A small-molecule ligand and the protein it binds are described below.
Small molecule (SMILES): OC[C@H]1O[C@H](O)[C@H](O)[C@@H](O)[C@H]1O

Binding-site contacts:
Ligand atom C4 contacts residue LEU150 of chain 1.C at 4.0 Å (hydrophobic).
Ligand atom O3 contacts residue CYS147 of chain 1.C at 4.0 Å.
Ligand atom O3 contacts residue GLY148 of chain 1.C at 2.9 Å (h-bond).
Ligand atom C4 contacts residue ASP20 of chain 1.C at 3.4 Å.
Ligand atom O2 contacts residue CYS147 of chain 1.C at 3.5 Å.
Ligand atom O6 contacts residue LEU150 of chain 1.C at 4.3 Å.
Ligand atom O1 contacts residue ARG11 of chain 1.C at 3.3 Å (salt-bridge).
Ligand atom C3 contacts residue ASP151 of chain 1.C at 3.8 Å.
Ligand atom C5 contacts residue GLU17 of chain 1.C at 3.8 Å.
Ligand atom C6 contacts residue GLY304 of chain 1.C at 3.7 Å.
Ligand atom O4 contacts residue TYR21 of chain 1.C at 4.0 Å.
Ligand atom O3 contacts residue ILE149 of chain 1.C at 4.4 Å.
Ligand atom O4 contacts residue ASP20 of chain 1.C at 2.6 Å (salt-bridge).
Ligand atom O3 contacts residue TYR200 of chain 1.C at 3.9 Å.
Ligand atom O1 contacts residue ASP151 of chain 1.C at 3.6 Å (salt-bridge).
Ligand atom C1 contacts residue TYR200 of chain 1.C at 4.2 Å (hydrophobic).
Ligand atom O5 contacts residue GLY304 of chain 1.C at 3.8 Å.
Ligand atom C2 contacts residue CYS147 of chain 1.C at 4.3 Å (hydrophobic).
Ligand atom O2 contacts residue ASP151 of chain 1.C at 3.3 Å (salt-bridge).
Ligand atom C3 contacts residue ASP20 of chain 1.C at 3.5 Å.
Ligand atom O2 contacts residue TYR200 of chain 1.C at 4.3 Å.
Ligand atom C2 contacts residue ASP151 of chain 1.C at 4.3 Å.
Ligand atom O6 contacts residue GLU17 of chain 1.C at 2.4 Å (salt-bridge).
Ligand atom O3 contacts residue LEU150 of chain 1.C at 4.0 Å.
Ligand atom C3 contacts residue LEU150 of chain 1.C at 4.2 Å (hydrophobic).
Ligand atom O3 contacts residue ASP20 of chain 1.C at 2.7 Å (salt-bridge).
Ligand atom O6 contacts residue HIS18 of chain 1.C at 2.6 Å (h-bond).
Ligand atom C4 contacts residue TYR200 of chain 1.C at 4.0 Å (hydrophobic).
Ligand atom O5 contacts residue TYR200 of chain 1.C at 4.0 Å.
Ligand atom C3 contacts residue TYR200 of chain 1.C at 4.0 Å (hydrophobic).
Ligand atom O4 contacts residue TYR200 of chain 1.C at 2.9 Å (h-bond).
Ligand atom C6 contacts residue HIS18 of chain 1.C at 3.5 Å.
Ligand atom C5 contacts residue GLY304 of chain 1.C at 4.2 Å.
Ligand atom O5 contacts residue ALA305 of chain 1.C at 3.6 Å.
Ligand atom O3 contacts residue ASP151 of chain 1.C at 4.3 Å.
Ligand atom C3 contacts residue GLY148 of chain 1.C at 4.1 Å.
Ligand atom C6 contacts residue GLU17 of chain 1.C at 3.3 Å.
Ligand atom O6 contacts residue GLY304 of chain 1.C at 4.0 Å.
Ligand atom C2 contacts residue TYR200 of chain 1.C at 3.5 Å (hydrophobic).
Ligand atom C5 contacts residue LEU150 of chain 1.C at 4.1 Å (hydrophobic).

Sequence of chain 1.C:
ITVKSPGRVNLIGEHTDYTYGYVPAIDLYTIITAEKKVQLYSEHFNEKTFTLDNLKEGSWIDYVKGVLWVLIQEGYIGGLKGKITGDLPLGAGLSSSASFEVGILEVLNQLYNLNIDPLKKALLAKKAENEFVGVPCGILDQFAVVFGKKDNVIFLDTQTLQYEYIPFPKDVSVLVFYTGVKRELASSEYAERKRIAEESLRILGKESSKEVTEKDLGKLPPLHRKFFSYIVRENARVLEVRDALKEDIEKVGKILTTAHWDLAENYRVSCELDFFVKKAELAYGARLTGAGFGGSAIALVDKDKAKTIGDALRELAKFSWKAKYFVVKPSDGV